A small-molecule ligand and the protein it binds are described below.
Small molecule (SMILES): CC(=O)N[C@@H]1[C@@H](O)[C@H](O)[C@@H](CO)O[C@H]1O

Sequence of chain 1.D:
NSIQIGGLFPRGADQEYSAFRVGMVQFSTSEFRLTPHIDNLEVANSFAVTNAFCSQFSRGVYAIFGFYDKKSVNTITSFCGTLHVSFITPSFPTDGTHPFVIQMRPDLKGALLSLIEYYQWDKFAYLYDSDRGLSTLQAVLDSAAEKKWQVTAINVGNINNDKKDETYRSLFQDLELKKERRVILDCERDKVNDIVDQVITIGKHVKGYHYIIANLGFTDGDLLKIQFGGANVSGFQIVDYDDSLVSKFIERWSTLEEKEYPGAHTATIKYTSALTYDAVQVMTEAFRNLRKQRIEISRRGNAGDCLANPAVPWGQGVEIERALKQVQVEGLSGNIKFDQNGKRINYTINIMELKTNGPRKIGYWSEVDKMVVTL

Binding-site contacts:
Ligand atom C1 contacts residue ASN359 of chain 1.D at 4.1 Å.
Ligand atom C8 contacts residue ASN370 of chain 1.D at 3.5 Å.
Ligand atom C3 contacts residue ASN359 of chain 1.D at 3.9 Å.
Ligand atom C2 contacts residue ASN359 of chain 1.D at 3.5 Å.
Ligand atom N2 contacts residue ASN370 of chain 1.D at 3.6 Å.
Ligand atom O5 contacts residue ASN370 of chain 1.D at 2.3 Å (h-bond).
Ligand atom O6 contacts residue ASP393 of chain 1.D at 4.2 Å.
Ligand atom O3 contacts residue ASN359 of chain 1.D at 3.4 Å (h-bond).
Ligand atom C5 contacts residue ASN370 of chain 1.D at 3.6 Å.
Ligand atom C8 contacts residue LYS361 of chain 1.D at 3.8 Å.
Ligand atom C2 contacts residue ASN370 of chain 1.D at 2.5 Å.
Ligand atom C8 contacts residue ASN359 of chain 1.D at 4.5 Å.
Ligand atom O6 contacts residue VAL392 of chain 1.D at 4.5 Å.
Ligand atom C4 contacts residue ASN370 of chain 1.D at 4.1 Å.
Ligand atom C1 contacts residue ASN370 of chain 1.D at 1.4 Å.
Ligand atom C7 contacts residue ASN370 of chain 1.D at 4.1 Å.
Ligand atom C3 contacts residue ASN370 of chain 1.D at 3.3 Å.
Ligand atom O3 contacts residue ASN370 of chain 1.D at 3.1 Å (h-bond).